This protein binds this small molecule.
Small molecule (SMILES): CC[C@H](C)[C@H](NC(=O)[C@@H](NC(=O)[C@H](CC1=CN=C2CC=CC=C12)NC(C)=O)C(C)C)C(=O)N1CCC[C@H]1C(N)=O

Sequence of chain 1.A:
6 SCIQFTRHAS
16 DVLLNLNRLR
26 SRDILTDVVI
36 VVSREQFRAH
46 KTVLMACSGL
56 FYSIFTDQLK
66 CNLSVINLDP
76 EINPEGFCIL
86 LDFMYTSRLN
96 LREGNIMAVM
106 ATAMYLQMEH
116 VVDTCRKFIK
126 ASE

Binding-site contacts:
Ligand atom CH2 contacts residue PHE10 of chain 2.A at 3.8 Å (hydrophobic).
Ligand atom O contacts residue GLN9 of chain 2.A at 2.9 Å (h-bond).
Ligand atom CD1 contacts residue PHE10 of chain 2.A at 3.7 Å (hydrophobic).
Ligand atom CE3 contacts residue ILE8 of chain 2.A at 3.6 Å (hydrophobic).
Ligand atom N contacts residue GLN9 of chain 2.A at 2.9 Å (h-bond).
Ligand atom CA contacts residue GLN9 of chain 2.A at 3.2 Å.
Ligand atom CE2 contacts residue THR119 of chain 1.A at 3.7 Å.
Ligand atom CD1 contacts residue THR119 of chain 1.A at 3.8 Å.
Ligand atom CH2 contacts residue PHE88 of chain 1.A at 3.5 Å (hydrophobic).
Ligand atom CE3 contacts residue PHE10 of chain 2.A at 3.5 Å (hydrophobic).
Ligand atom CB contacts residue ARG93 of chain 1.A at 3.6 Å.
Ligand atom CZ3 contacts residue PHE88 of chain 1.A at 3.9 Å (hydrophobic).
Ligand atom CZ3 contacts residue ILE8 of chain 2.A at 3.9 Å (hydrophobic).
Ligand atom CE3 contacts residue GLN9 of chain 2.A at 3.5 Å.
Ligand atom NE1 contacts residue THR119 of chain 1.A at 3.5 Å.
Ligand atom CG contacts residue ARG93 of chain 1.A at 3.7 Å.
Ligand atom CD2 contacts residue PHE10 of chain 2.A at 3.9 Å (hydrophobic).
Ligand atom CZ2 contacts residue HIS115 of chain 1.A at 3.7 Å.
Ligand atom CE2 contacts residue HIS115 of chain 1.A at 3.9 Å.
Ligand atom O contacts residue THR11 of chain 2.A at 3.2 Å (h-bond).
Ligand atom CG1 contacts residue THR11 of chain 2.A at 3.8 Å.
Ligand atom CG contacts residue CYS7 of chain 2.A at 3.8 Å (hydrophobic).
Ligand atom CD contacts residue CYS7 of chain 2.A at 3.3 Å (hydrophobic).
Ligand atom CG2 contacts residue GLN9 of chain 2.A at 3.6 Å.
Ligand atom CG2 contacts residue THR11 of chain 2.A at 3.6 Å.
Ligand atom CZ2 contacts residue PHE10 of chain 2.A at 3.8 Å (hydrophobic).
Ligand atom NE1 contacts residue HIS115 of chain 1.A at 3.5 Å (h-bond).
Ligand atom CE2 contacts residue PHE10 of chain 2.A at 3.5 Å (hydrophobic).
Ligand atom CZ2 contacts residue THR119 of chain 1.A at 3.7 Å.
Ligand atom C contacts residue GLN9 of chain 2.A at 3.5 Å.
Ligand atom CZ3 contacts residue LEU94 of chain 1.A at 3.8 Å (hydrophobic).
Ligand atom O contacts residue GLN9 of chain 2.A at 3.7 Å.
Ligand atom CZ3 contacts residue PHE10 of chain 2.A at 3.7 Å (hydrophobic).
Ligand atom O contacts residue ILE8 of chain 2.A at 3.5 Å.
Ligand atom NE1 contacts residue PHE10 of chain 2.A at 3.4 Å.
Ligand atom CH2 contacts residue LEU94 of chain 1.A at 3.9 Å (hydrophobic).
Ligand atom CB contacts residue GLN9 of chain 2.A at 3.8 Å.
Ligand atom C contacts residue PHE10 of chain 2.A at 3.8 Å (hydrophobic).
Ligand atom O contacts residue PHE10 of chain 2.A at 3.5 Å.
Ligand atom CG contacts residue THR119 of chain 1.A at 3.9 Å.

Sequence of chain 2.A:
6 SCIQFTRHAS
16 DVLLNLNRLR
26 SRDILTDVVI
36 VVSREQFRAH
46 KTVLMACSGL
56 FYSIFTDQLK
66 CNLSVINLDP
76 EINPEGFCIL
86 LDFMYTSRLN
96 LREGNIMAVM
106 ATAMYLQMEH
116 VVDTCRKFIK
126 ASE